Sequence of chain 1.A:
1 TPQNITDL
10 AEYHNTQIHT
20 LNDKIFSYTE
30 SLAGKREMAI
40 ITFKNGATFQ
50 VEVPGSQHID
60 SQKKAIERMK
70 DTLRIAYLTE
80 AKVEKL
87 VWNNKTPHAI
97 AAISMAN

Sequence of chain 1.E:
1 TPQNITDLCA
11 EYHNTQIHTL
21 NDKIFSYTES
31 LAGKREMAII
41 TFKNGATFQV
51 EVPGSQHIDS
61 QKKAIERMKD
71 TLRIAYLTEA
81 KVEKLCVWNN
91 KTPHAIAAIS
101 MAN

Binding-site contacts:
Ligand atom OBD contacts residue GLU11 of chain 1.E at 3.4 Å (salt-bridge).
Ligand atom OAX contacts residue ILE58 of chain 1.E at 3.5 Å.
Ligand atom O6 contacts residue TRP88 of chain 1.E at 3.6 Å.
Ligand atom OAY contacts residue TYR12 of chain 1.E at 3.6 Å.
Ligand atom O3 contacts residue ASN90 of chain 1.E at 2.6 Å (h-bond).
Ligand atom O4 contacts residue GLN56 of chain 1.E at 3.3 Å.
Ligand atom OAZ contacts residue LYS34 of chain 1.A at 3.6 Å.
Ligand atom CAU contacts residue TYR12 of chain 1.E at 3.8 Å (hydrophobic).
Ligand atom C6 contacts residue TRP88 of chain 1.E at 3.6 Å (hydrophobic).
Ligand atom CAW contacts residue GLY33 of chain 1.A at 3.5 Å.
Ligand atom C3 contacts residue LYS91 of chain 1.E at 3.6 Å.
Ligand atom CAT contacts residue TYR12 of chain 1.E at 3.8 Å (hydrophobic).
Ligand atom OBB contacts residue HIS13 of chain 1.E at 2.7 Å (h-bond).
Ligand atom C4 contacts residue TRP88 of chain 1.E at 3.6 Å (hydrophobic).
Ligand atom O6 contacts residue HIS57 of chain 1.E at 3.7 Å.
Ligand atom NAN contacts residue TYR12 of chain 1.E at 3.8 Å.
Ligand atom C3 contacts residue TRP88 of chain 1.E at 3.6 Å (hydrophobic).
Ligand atom NAN contacts residue GLU11 of chain 1.E at 3.2 Å (salt-bridge).
Ligand atom C5 contacts residue TRP88 of chain 1.E at 3.5 Å (hydrophobic).
Ligand atom CAP contacts residue GLU11 of chain 1.E at 3.2 Å.
Ligand atom CAK contacts residue ARG35 of chain 1.A at 3.9 Å.
Ligand atom C6 contacts residue HIS57 of chain 1.E at 3.6 Å.
Ligand atom O3 contacts residue LYS91 of chain 1.E at 2.7 Å (salt-bridge).
Ligand atom CAO contacts residue GLU11 of chain 1.E at 3.8 Å.
Ligand atom CBA contacts residue HIS13 of chain 1.E at 3.5 Å.
Ligand atom CAU contacts residue GLY33 of chain 1.A at 3.6 Å.
Ligand atom C3 contacts residue ASN90 of chain 1.E at 3.5 Å.
Ligand atom O3 contacts residue TRP88 of chain 1.E at 3.8 Å.
Ligand atom NAG contacts residue HIS13 of chain 1.E at 3.5 Å.
Ligand atom OAM contacts residue LYS34 of chain 1.A at 3.7 Å.
Ligand atom C4 contacts residue GLU51 of chain 1.E at 3.3 Å.
Ligand atom NAI contacts residue HIS13 of chain 1.E at 3.7 Å.
Ligand atom C4 contacts residue LYS91 of chain 1.E at 3.8 Å.
Ligand atom CAK contacts residue TYR12 of chain 1.E at 3.5 Å (hydrophobic).
Ligand atom NAJ contacts residue HIS13 of chain 1.E at 3.0 Å (h-bond).
Ligand atom O2 contacts residue ASN90 of chain 1.E at 2.8 Å (h-bond).
Ligand atom O4 contacts residue LYS91 of chain 1.E at 2.9 Å (salt-bridge).
Ligand atom OBB contacts residue TYR12 of chain 1.E at 3.5 Å.
Ligand atom O4 contacts residue GLU51 of chain 1.E at 2.6 Å (salt-bridge).
Ligand atom O6 contacts residue GLN61 of chain 1.E at 3.0 Å (h-bond).

This protein binds this small molecule.
Small molecule (SMILES): CC(=O)N[C@H]1[C@H]([C@H](O)[C@H](O)CO)O[C@](C(=O)O)(n2cc(CCC(=O)NCC[C@@H]3O[C@H](CO)[C@H](O)[C@H](O)[C@H]3O)nn2)C[C@@H]1O